Binding-site contacts:
Ligand atom N11 contacts residue LEU110 of chain 1.A at 3.5 Å.
Ligand atom C19 contacts residue MET108 of chain 1.A at 3.5 Å (hydrophobic).
Ligand atom C33 contacts residue ILE32 of chain 1.A at 3.7 Å (hydrophobic).
Ligand atom C22 contacts residue LEU168 of chain 1.A at 3.3 Å (hydrophobic).
Ligand atom C7 contacts residue ILE32 of chain 1.A at 3.8 Å (hydrophobic).
Ligand atom C1 contacts residue ILE32 of chain 1.A at 3.9 Å (hydrophobic).
Ligand atom O14 contacts residue LEU168 of chain 1.A at 3.7 Å.
Ligand atom C19 contacts residue ALA53 of chain 1.A at 3.5 Å (hydrophobic).
Ligand atom C2 contacts residue ILE32 of chain 1.A at 3.6 Å (hydrophobic).
Ligand atom C15 contacts residue MET108 of chain 1.A at 3.7 Å (hydrophobic).
Ligand atom C6 contacts residue ALA113 of chain 1.A at 3.7 Å (hydrophobic).
Ligand atom C3 contacts residue ILE32 of chain 1.A at 3.5 Å (hydrophobic).
Ligand atom C4 contacts residue ILE32 of chain 1.A at 3.7 Å (hydrophobic).
Ligand atom C6 contacts residue ASN114 of chain 1.A at 3.8 Å.
Ligand atom C23 contacts residue MET77 of chain 1.A at 3.8 Å (hydrophobic).
Ligand atom N11 contacts residue ILE32 of chain 1.A at 3.9 Å.
Ligand atom C19 contacts residue LYS55 of chain 1.A at 3.6 Å.
Ligand atom N5 contacts residue ILE32 of chain 1.A at 3.6 Å.
Ligand atom C16 contacts residue LYS55 of chain 1.A at 3.8 Å.
Ligand atom C34 contacts residue ILE32 of chain 1.A at 3.4 Å (hydrophobic).
Ligand atom N11 contacts residue ALA53 of chain 1.A at 3.3 Å.
Ligand atom C27 contacts residue ILE32 of chain 1.A at 3.8 Å (hydrophobic).
Ligand atom C28 contacts residue GLN117 of chain 1.A at 3.4 Å.
Ligand atom C21 contacts residue LYS55 of chain 1.A at 3.7 Å.
Ligand atom C24 contacts residue LEU106 of chain 1.A at 3.8 Å (hydrophobic).
Ligand atom C1 contacts residue MET111 of chain 1.A at 3.7 Å (hydrophobic).
Ligand atom C2 contacts residue VAL158 of chain 1.A at 3.8 Å (hydrophobic).
Ligand atom C20 contacts residue MET108 of chain 1.A at 3.6 Å (hydrophobic).
Ligand atom O26 contacts residue ASN114 of chain 1.A at 3.9 Å.
Ligand atom C10 contacts residue ALA53 of chain 1.A at 3.7 Å (hydrophobic).
Ligand atom C10 contacts residue ILE32 of chain 1.A at 3.6 Å (hydrophobic).
Ligand atom C18 contacts residue LEU106 of chain 1.A at 3.5 Å (hydrophobic).
Ligand atom C20 contacts residue LYS55 of chain 1.A at 3.9 Å.
Ligand atom N11 contacts residue MET111 of chain 1.A at 3.0 Å (h-bond).
Ligand atom C19 contacts residue LEU106 of chain 1.A at 3.4 Å (hydrophobic).
Ligand atom O14 contacts residue VAL40 of chain 1.A at 3.7 Å.
Ligand atom C22 contacts residue LYS55 of chain 1.A at 3.8 Å.
Ligand atom C25 contacts residue ILE32 of chain 1.A at 3.8 Å (hydrophobic).
Ligand atom N12 contacts residue MET108 of chain 1.A at 3.7 Å.
Ligand atom C24 contacts residue LEU88 of chain 1.A at 3.8 Å (hydrophobic).

Sequence of chain 1.A:
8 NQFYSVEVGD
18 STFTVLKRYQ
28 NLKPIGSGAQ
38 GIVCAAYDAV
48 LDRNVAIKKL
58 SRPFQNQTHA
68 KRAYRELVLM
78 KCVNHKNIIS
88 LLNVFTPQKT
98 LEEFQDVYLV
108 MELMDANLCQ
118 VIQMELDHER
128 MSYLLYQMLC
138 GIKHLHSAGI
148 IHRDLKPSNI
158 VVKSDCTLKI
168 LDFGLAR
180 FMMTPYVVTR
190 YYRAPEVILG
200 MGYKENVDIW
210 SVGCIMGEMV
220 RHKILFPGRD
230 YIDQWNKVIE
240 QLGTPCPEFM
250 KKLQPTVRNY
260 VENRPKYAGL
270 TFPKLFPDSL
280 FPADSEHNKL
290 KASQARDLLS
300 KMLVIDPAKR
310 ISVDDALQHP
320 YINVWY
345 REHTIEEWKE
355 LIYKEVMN

This protein binds this small molecule.
Small molecule (SMILES): N#Cc1c(NC(=O)c2cccc3ccccc23)sc2c1CCN(C(=O)CCN1CCCCC1)C2